The protein below binds the small molecule below.
Small molecule (SMILES): CC[C@H](C)[C@H](N)C(=O)O

Sequence of chain 3.A:
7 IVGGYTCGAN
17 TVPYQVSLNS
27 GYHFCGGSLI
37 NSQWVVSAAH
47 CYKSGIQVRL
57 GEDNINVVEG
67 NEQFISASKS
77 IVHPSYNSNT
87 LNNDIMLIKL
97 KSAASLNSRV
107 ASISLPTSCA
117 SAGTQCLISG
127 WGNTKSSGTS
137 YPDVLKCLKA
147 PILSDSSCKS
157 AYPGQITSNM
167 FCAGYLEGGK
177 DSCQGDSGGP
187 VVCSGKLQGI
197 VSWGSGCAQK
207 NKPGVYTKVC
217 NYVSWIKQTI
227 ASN

Binding-site contacts:
Ligand atom CA contacts residue ASN129 of chain 3.A at 3.8 Å.
Ligand atom N contacts residue ASN129 of chain 3.A at 3.0 Å (h-bond).
Ligand atom O contacts residue THR130 of chain 3.A at 3.2 Å.
Ligand atom CD1 contacts residue ASP182 of chain 3.A at 3.8 Å.
Ligand atom CG2 contacts residue GLY10 of chain 3.A at 3.6 Å.
Ligand atom O contacts residue ASN129 of chain 3.A at 3.5 Å (h-bond).
Ligand atom CG2 contacts residue VAL1 of chain 3.D at 3.5 Å (hydrophobic).
Ligand atom CD1 contacts residue ILE124 of chain 3.A at 3.7 Å (hydrophobic).
Ligand atom O contacts residue VAL1 of chain 3.D at 2.3 Å (h-bond).
Ligand atom C contacts residue VAL1 of chain 3.D at 1.4 Å (hydrophobic).
Ligand atom CG2 contacts residue LYS142 of chain 3.A at 4.1 Å.
Ligand atom CB contacts residue VAL1 of chain 3.D at 3.5 Å (hydrophobic).
Ligand atom CB contacts residue ASP182 of chain 3.A at 4.1 Å.
Ligand atom CD1 contacts residue GLY126 of chain 3.A at 4.4 Å.
Ligand atom CB contacts residue ASP177 of chain 3.A at 4.1 Å.
Ligand atom C contacts residue ASP177 of chain 3.A at 3.5 Å.
Ligand atom N contacts residue VAL1 of chain 3.D at 3.4 Å (h-bond).
Ligand atom N contacts residue ASP177 of chain 3.A at 4.4 Å.
Ligand atom CD1 contacts residue LEU144 of chain 3.A at 4.4 Å (hydrophobic).
Ligand atom CA contacts residue ASP182 of chain 3.A at 3.3 Å.
Ligand atom N contacts residue GLY128 of chain 3.A at 3.5 Å (h-bond).
Ligand atom N contacts residue CYS179 of chain 3.A at 4.2 Å.
Ligand atom N contacts residue ASP182 of chain 3.A at 2.6 Å (salt-bridge).
Ligand atom CG2 contacts residue LEU144 of chain 3.A at 3.5 Å (hydrophobic).
Ligand atom C contacts residue THR130 of chain 3.A at 4.0 Å.
Ligand atom CG2 contacts residue CYS143 of chain 3.A at 3.9 Å (hydrophobic).
Ligand atom CD1 contacts residue ASP177 of chain 3.A at 4.1 Å.
Ligand atom CA contacts residue VAL1 of chain 3.D at 2.5 Å (hydrophobic).
Ligand atom CG1 contacts residue SER125 of chain 3.A at 4.1 Å.
Ligand atom CA contacts residue ASP177 of chain 3.A at 3.3 Å.
Ligand atom CD1 contacts residue SER125 of chain 3.A at 4.2 Å.
Ligand atom CB contacts residue LYS142 of chain 3.A at 3.7 Å.
Ligand atom CA contacts residue SER178 of chain 3.A at 4.3 Å.
Ligand atom CD1 contacts residue SER178 of chain 3.A at 4.1 Å.
Ligand atom CG1 contacts residue ILE124 of chain 3.A at 4.4 Å (hydrophobic).
Ligand atom CG1 contacts residue LYS142 of chain 3.A at 3.7 Å.
Ligand atom CG2 contacts residue ASP177 of chain 3.A at 3.8 Å.
Ligand atom C contacts residue ASN129 of chain 3.A at 3.5 Å.
Ligand atom CG1 contacts residue GLY126 of chain 3.A at 3.8 Å.
Ligand atom CG1 contacts residue ASP182 of chain 3.A at 3.7 Å.